The protein below binds the small molecule below.
Small molecule (SMILES): COc1cnc(O[C@@H]2C[C@H]3C(=O)N[C@]4(C(=O)NS(=O)(=O)C5CC5)C[C@H]4/C=C\CCCCC[C@H](NC(=O)OC(C)(C)C)C(=O)N3C2)c2cc(Cl)ccc12

Binding-site contacts:
Ligand atom C17 contacts residue HIS76 of chain 1.A at 3.4 Å.
Ligand atom C18 contacts residue ARG174 of chain 1.A at 3.6 Å.
Ligand atom C52 contacts residue GLN60 of chain 1.A at 3.6 Å.
Ligand atom N21 contacts residue ARG174 of chain 1.A at 3.0 Å (salt-bridge).
Ligand atom O48 contacts residue GLY156 of chain 1.A at 3.5 Å.
Ligand atom C11 contacts residue ASP100 of chain 1.A at 3.5 Å.
Ligand atom O29 contacts residue ALA176 of chain 1.A at 3.3 Å (h-bond).
Ligand atom C19 contacts residue HIS76 of chain 1.A at 3.6 Å.
Ligand atom C51 contacts residue HIS76 of chain 1.A at 3.5 Å.
Ligand atom C40 contacts residue LEU154 of chain 1.A at 3.5 Å (hydrophobic).
Ligand atom CL1 contacts residue ARG174 of chain 1.A at 3.5 Å.
Ligand atom C52 contacts residue PHE62 of chain 1.A at 3.4 Å (hydrophobic).
Ligand atom O12 contacts residue VAL97 of chain 1.A at 3.6 Å (h-bond).
Ligand atom C13 contacts residue VAL97 of chain 1.A at 3.7 Å (hydrophobic).
Ligand atom O24 contacts residue ALA176 of chain 1.A at 2.9 Å (h-bond).
Ligand atom C27 contacts residue ALA176 of chain 1.A at 3.6 Å (hydrophobic).
Ligand atom O48 contacts residue ALA158 of chain 1.A at 3.5 Å (h-bond).
Ligand atom N21 contacts residue HIS76 of chain 1.A at 3.6 Å.
Ligand atom C02 contacts residue ARG174 of chain 1.A at 3.6 Å.
Ligand atom C07 contacts residue ASP100 of chain 1.A at 3.5 Å.
Ligand atom C42 contacts residue ALA175 of chain 1.A at 3.6 Å (hydrophobic).
Ligand atom O49 contacts residue GLY156 of chain 1.A at 3.0 Å (h-bond).
Ligand atom C51 contacts residue GLY77 of chain 1.A at 3.5 Å.
Ligand atom O24 contacts residue ALA175 of chain 1.A at 3.1 Å.
Ligand atom C13 contacts residue ASP100 of chain 1.A at 3.3 Å.
Ligand atom O48 contacts residue PHE62 of chain 1.A at 3.3 Å.
Ligand atom O45 contacts residue LYS155 of chain 1.A at 3.6 Å.
Ligand atom C42 contacts residue PHE173 of chain 1.A at 3.0 Å (hydrophobic).
Ligand atom C10 contacts residue HIS76 of chain 1.A at 3.6 Å.
Ligand atom O45 contacts residue GLY156 of chain 1.A at 3.1 Å (h-bond).
Ligand atom N46 contacts residue HIS76 of chain 1.A at 3.2 Å (h-bond).
Ligand atom C01 contacts residue ASP100 of chain 1.A at 3.4 Å.
Ligand atom O12 contacts residue ASP100 of chain 1.A at 3.6 Å.
Ligand atom N26 contacts residue ALA176 of chain 1.A at 2.8 Å (h-bond).
Ligand atom O45 contacts residue ALA158 of chain 1.A at 3.5 Å (h-bond).
Ligand atom C44 contacts residue ALA158 of chain 1.A at 3.5 Å (hydrophobic).
Ligand atom C03 contacts residue ARG174 of chain 1.A at 3.6 Å.
Ligand atom O45 contacts residue LEU154 of chain 1.A at 3.5 Å (h-bond).
Ligand atom C39 contacts residue LYS155 of chain 1.A at 3.6 Å.
Ligand atom N46 contacts residue ALA158 of chain 1.A at 3.4 Å.

Sequence of chain 1.A:
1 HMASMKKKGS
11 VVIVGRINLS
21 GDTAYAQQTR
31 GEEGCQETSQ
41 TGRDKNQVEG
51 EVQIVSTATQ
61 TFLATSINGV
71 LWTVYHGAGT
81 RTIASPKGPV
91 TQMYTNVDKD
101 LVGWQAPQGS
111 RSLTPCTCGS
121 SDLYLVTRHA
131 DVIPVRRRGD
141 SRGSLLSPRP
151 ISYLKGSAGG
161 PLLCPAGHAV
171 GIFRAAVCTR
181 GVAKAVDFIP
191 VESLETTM